Binding-site contacts:
Ligand atom CB contacts residue TYR74 of chain 1.P at 3.5 Å (hydrophobic).
Ligand atom C6 contacts residue LEU37 of chain 1.P at 3.8 Å (hydrophobic).
Ligand atom C contacts residue TYR76 of chain 1.P at 3.6 Å (hydrophobic).
Ligand atom CD contacts residue TYR76 of chain 1.P at 3.2 Å (hydrophobic).
Ligand atom CB contacts residue LEU203 of chain 1.P at 3.5 Å (hydrophobic).
Ligand atom CE contacts residue GLU40 of chain 1.P at 3.3 Å.
Ligand atom C5 contacts residue ALA66 of chain 1.O at 3.5 Å (hydrophobic).
Ligand atom CD1 contacts residue PHE96 of chain 1.O at 3.5 Å (hydrophobic).
Ligand atom C1 contacts residue TYR76 of chain 1.P at 3.3 Å (hydrophobic).
Ligand atom C6 contacts residue GLU40 of chain 1.P at 3.7 Å.
Ligand atom C5 contacts residue LEU62 of chain 1.O at 3.8 Å (hydrophobic).
Ligand atom C2 contacts residue TYR76 of chain 1.P at 3.5 Å (hydrophobic).
Ligand atom N contacts residue TYR76 of chain 1.P at 2.8 Å (h-bond).
Ligand atom C1 contacts residue LEU62 of chain 1.O at 3.8 Å (hydrophobic).
Ligand atom N contacts residue PHE96 of chain 1.O at 3.8 Å.
Ligand atom C7 contacts residue ALA66 of chain 1.O at 3.7 Å (hydrophobic).
Ligand atom CA contacts residue TYR74 of chain 1.P at 3.7 Å (hydrophobic).
Ligand atom CE2 contacts residue MET106 of chain 1.P at 3.7 Å (hydrophobic).
Ligand atom O11 contacts residue LEU62 of chain 1.O at 3.5 Å.
Ligand atom CE1 contacts residue THR93 of chain 1.O at 3.7 Å.
Ligand atom CD2 contacts residue TYR76 of chain 1.P at 3.6 Å (hydrophobic).
Ligand atom N contacts residue TYR76 of chain 1.P at 3.8 Å.
Ligand atom C contacts residue PHE96 of chain 1.O at 3.6 Å (hydrophobic).
Ligand atom C7 contacts residue GLU40 of chain 1.P at 3.7 Å.
Ligand atom C2 contacts residue LEU62 of chain 1.O at 3.8 Å (hydrophobic).
Ligand atom N contacts residue TYR74 of chain 1.P at 3.5 Å.
Ligand atom O contacts residue TYR74 of chain 1.P at 3.3 Å.
Ligand atom CA contacts residue TYR74 of chain 1.P at 3.3 Å (hydrophobic).
Ligand atom O contacts residue TYR76 of chain 1.P at 2.6 Å (h-bond).
Ligand atom CB contacts residue PHE96 of chain 1.O at 3.9 Å (hydrophobic).
Ligand atom CA contacts residue PHE96 of chain 1.O at 3.7 Å (hydrophobic).
Ligand atom O contacts residue PHE96 of chain 1.O at 3.8 Å.
Ligand atom C contacts residue TYR74 of chain 1.P at 3.2 Å (hydrophobic).
Ligand atom C8 contacts residue GLU40 of chain 1.P at 3.6 Å.
Ligand atom CE2 contacts residue TYR76 of chain 1.P at 3.9 Å (hydrophobic).
Ligand atom CB contacts residue ILE104 of chain 1.P at 3.6 Å (hydrophobic).
Ligand atom CE contacts residue VAL42 of chain 1.P at 3.8 Å (hydrophobic).
Ligand atom CZ contacts residue THR93 of chain 1.O at 3.4 Å.
Ligand atom C8 contacts residue ARG36 of chain 1.P at 3.4 Å.
Ligand atom CE2 contacts residue LEU62 of chain 1.O at 3.8 Å (hydrophobic).

Sequence of chain 1.O:
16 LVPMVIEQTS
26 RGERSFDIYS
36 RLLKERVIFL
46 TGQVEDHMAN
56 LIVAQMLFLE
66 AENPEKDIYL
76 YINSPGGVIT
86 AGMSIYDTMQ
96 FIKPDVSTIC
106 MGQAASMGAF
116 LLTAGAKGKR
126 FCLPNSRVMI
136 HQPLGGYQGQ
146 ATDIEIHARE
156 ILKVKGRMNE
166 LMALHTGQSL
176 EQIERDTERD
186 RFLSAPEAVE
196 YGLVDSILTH

The small molecule below binds the protein below.
Small molecule (SMILES): C/C=C/C=C/C=C/C(=O)N[C@@H](Cc1ccccc1)C(=O)N[C@H]1COC(=O)[C@@H]2C[C@@H](C)CN2C(=O)[C@H](C)NC(=O)[C@H](C)N(C)C(=O)[C@@H]2CCCN2C1=O

Sequence of chain 1.P:
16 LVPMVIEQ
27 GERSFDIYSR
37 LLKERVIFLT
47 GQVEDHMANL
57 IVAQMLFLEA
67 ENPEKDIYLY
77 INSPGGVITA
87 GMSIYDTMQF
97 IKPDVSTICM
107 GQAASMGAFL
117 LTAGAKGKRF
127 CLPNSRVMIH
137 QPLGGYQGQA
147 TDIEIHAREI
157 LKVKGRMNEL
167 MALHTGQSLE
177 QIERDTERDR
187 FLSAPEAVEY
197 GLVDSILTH